The small molecule below binds the protein below.
Small molecule (SMILES): O=C(CO)[C@@H](O)[C@H](O)[C@H](O)COP(=O)(O)O

Binding-site contacts:
Ligand atom C6 contacts residue GLN242 of chain 4.A at 3.4 Å.
Ligand atom O1P contacts residue TYR358 of chain 1.A at 3.8 Å.
Ligand atom O3P contacts residue GLN242 of chain 4.A at 2.8 Å (h-bond).
Ligand atom P contacts residue TYR91 of chain 1.A at 3.5 Å.
Ligand atom C6 contacts residue ARG266 of chain 1.A at 3.7 Å.
Ligand atom C5 contacts residue ALA247 of chain 4.A at 3.9 Å (hydrophobic).
Ligand atom O6 contacts residue GLN242 of chain 4.A at 3.1 Å (h-bond).
Ligand atom O3 contacts residue ARG266 of chain 1.A at 2.8 Å (salt-bridge).
Ligand atom O3 contacts residue ASP297 of chain 1.A at 2.6 Å (salt-bridge).
Ligand atom O6 contacts residue TYR358 of chain 1.A at 3.6 Å (h-bond).
Ligand atom O5 contacts residue GLN242 of chain 4.A at 2.9 Å (h-bond).
Ligand atom C1 contacts residue GLY267 of chain 1.A at 3.6 Å.
Ligand atom O2P contacts residue ARG266 of chain 1.A at 3.5 Å (salt-bridge).
Ligand atom O5 contacts residue ALA247 of chain 4.A at 3.4 Å.
Ligand atom C5 contacts residue HIS18 of chain 1.A at 4.0 Å.
Ligand atom C3 contacts residue ARG266 of chain 1.A at 3.9 Å.
Ligand atom C5 contacts residue GLN242 of chain 4.A at 3.8 Å.
Ligand atom P contacts residue TYR358 of chain 1.A at 3.4 Å.
Ligand atom C6 contacts residue TYR358 of chain 1.A at 3.9 Å (hydrophobic).
Ligand atom C3 contacts residue ASP297 of chain 1.A at 3.1 Å.
Ligand atom C1 contacts residue ARG266 of chain 1.A at 3.7 Å.
Ligand atom P contacts residue GLN242 of chain 4.A at 3.5 Å.
Ligand atom O1P contacts residue TYR91 of chain 1.A at 2.6 Å (h-bond).
Ligand atom O3 contacts residue MET265 of chain 1.A at 3.6 Å.
Ligand atom O3 contacts residue TRP264 of chain 1.A at 3.9 Å.
Ligand atom O5 contacts residue ASP297 of chain 1.A at 2.7 Å (salt-bridge).
Ligand atom O4 contacts residue TYR358 of chain 1.A at 3.6 Å.
Ligand atom O2P contacts residue TYR358 of chain 1.A at 2.4 Å (h-bond).
Ligand atom C5 contacts residue ASP297 of chain 1.A at 3.3 Å.
Ligand atom O2 contacts residue HIS18 of chain 1.A at 3.5 Å.
Ligand atom O1 contacts residue GLY267 of chain 1.A at 3.9 Å.
Ligand atom O3P contacts residue SER243 of chain 4.A at 2.7 Å (h-bond).
Ligand atom P contacts residue SER243 of chain 4.A at 3.9 Å.
Ligand atom C4 contacts residue HIS18 of chain 1.A at 3.5 Å.
Ligand atom C1 contacts residue TRP264 of chain 1.A at 3.7 Å (hydrophobic).
Ligand atom C4 contacts residue ASP297 of chain 1.A at 3.8 Å.
Ligand atom C3 contacts residue HIS18 of chain 1.A at 3.5 Å.
Ligand atom O3P contacts residue TYR91 of chain 1.A at 3.4 Å (h-bond).
Ligand atom O4 contacts residue ARG266 of chain 1.A at 3.2 Å.
Ligand atom O5 contacts residue HIS18 of chain 1.A at 3.3 Å.

Sequence of chain 4.A:
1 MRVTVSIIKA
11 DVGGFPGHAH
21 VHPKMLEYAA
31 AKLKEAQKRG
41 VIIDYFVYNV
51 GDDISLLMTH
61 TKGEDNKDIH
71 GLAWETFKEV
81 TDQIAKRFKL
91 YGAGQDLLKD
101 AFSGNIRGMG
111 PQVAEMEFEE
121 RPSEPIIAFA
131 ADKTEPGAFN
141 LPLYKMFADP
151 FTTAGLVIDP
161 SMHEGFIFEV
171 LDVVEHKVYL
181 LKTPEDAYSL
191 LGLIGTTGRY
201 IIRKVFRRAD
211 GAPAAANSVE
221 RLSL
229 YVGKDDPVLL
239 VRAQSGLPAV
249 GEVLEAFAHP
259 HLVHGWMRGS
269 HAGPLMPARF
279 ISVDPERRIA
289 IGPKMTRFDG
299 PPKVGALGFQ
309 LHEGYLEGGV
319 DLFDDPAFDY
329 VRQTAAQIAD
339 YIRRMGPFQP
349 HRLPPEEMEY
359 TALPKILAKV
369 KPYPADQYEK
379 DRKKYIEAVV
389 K

Sequence of chain 1.A:
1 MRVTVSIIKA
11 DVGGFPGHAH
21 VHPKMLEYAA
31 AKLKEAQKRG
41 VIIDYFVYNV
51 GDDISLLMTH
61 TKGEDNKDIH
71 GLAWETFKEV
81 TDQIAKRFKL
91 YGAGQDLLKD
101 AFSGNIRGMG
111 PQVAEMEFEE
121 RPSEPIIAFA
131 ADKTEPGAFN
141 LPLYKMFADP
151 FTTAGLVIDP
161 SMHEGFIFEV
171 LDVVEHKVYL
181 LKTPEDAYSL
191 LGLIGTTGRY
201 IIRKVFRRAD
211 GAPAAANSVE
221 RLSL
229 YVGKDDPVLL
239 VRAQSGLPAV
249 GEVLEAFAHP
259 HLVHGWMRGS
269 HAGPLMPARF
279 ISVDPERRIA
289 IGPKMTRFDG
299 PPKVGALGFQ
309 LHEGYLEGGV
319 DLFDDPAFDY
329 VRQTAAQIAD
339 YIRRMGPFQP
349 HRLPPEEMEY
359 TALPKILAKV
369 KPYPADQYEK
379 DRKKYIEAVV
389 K